Sequence of chain 1.C:
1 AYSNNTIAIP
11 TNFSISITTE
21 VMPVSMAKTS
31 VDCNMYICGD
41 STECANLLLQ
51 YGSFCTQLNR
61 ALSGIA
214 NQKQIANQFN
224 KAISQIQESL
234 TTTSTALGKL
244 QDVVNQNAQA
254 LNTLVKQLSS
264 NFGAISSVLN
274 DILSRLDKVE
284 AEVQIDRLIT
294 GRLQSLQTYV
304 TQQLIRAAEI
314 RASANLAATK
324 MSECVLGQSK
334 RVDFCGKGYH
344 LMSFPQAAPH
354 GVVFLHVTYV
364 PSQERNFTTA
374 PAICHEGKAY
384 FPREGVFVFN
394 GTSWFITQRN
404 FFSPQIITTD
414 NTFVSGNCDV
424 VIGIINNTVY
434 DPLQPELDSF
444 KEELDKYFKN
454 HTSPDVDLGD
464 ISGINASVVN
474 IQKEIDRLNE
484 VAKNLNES

Binding-site contacts:
Ligand atom C5 contacts residue ASN12 of chain 1.B at 3.7 Å.
Ligand atom C2 contacts residue ASN12 of chain 1.B at 2.6 Å.
Ligand atom N2 contacts residue ASN12 of chain 1.B at 2.9 Å (h-bond).
Ligand atom C1 contacts residue ASN12 of chain 1.B at 1.5 Å.
Ligand atom O7 contacts residue ASN12 of chain 1.B at 3.3 Å (h-bond).
Ligand atom C8 contacts residue VAL417 of chain 1.C at 3.2 Å (hydrophobic).
Ligand atom O5 contacts residue GLN366 of chain 1.B at 3.9 Å.
Ligand atom O5 contacts residue THR11 of chain 1.B at 4.2 Å.
Ligand atom C4 contacts residue ASN12 of chain 1.B at 4.3 Å.
Ligand atom C1 contacts residue GLN366 of chain 1.B at 3.7 Å.
Ligand atom C3 contacts residue ASN12 of chain 1.B at 3.9 Å.
Ligand atom C7 contacts residue VAL417 of chain 1.C at 4.2 Å (hydrophobic).
Ligand atom C8 contacts residue ASN12 of chain 1.B at 4.2 Å.
Ligand atom O5 contacts residue ASN12 of chain 1.B at 2.5 Å (h-bond).
Ligand atom C7 contacts residue ASN12 of chain 1.B at 3.3 Å.

Sequence of chain 1.B:
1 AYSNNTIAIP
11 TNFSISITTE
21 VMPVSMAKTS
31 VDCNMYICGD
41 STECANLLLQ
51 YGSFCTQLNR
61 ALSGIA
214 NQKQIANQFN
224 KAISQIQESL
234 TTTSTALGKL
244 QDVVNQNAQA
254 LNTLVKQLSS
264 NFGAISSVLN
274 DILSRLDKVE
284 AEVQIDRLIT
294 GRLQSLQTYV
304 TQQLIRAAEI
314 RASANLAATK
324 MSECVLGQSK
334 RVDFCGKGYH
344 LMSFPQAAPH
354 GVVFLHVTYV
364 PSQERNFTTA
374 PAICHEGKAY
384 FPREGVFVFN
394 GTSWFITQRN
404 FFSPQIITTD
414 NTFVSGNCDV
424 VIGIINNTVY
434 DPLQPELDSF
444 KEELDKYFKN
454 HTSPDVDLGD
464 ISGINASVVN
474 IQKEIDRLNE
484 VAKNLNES

A protein and the small-molecule ligand that binds it are described below.
Small molecule (SMILES): CC(=O)N[C@@H]1[C@@H](O)[C@H](O)[C@@H](CO)O[C@H]1O